Sequence of chain 1.A:
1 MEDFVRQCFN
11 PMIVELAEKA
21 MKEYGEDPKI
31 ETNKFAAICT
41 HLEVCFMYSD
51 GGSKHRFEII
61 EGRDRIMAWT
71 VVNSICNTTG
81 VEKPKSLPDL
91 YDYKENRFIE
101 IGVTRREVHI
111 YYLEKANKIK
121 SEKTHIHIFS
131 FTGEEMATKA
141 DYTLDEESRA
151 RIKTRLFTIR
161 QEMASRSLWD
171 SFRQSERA

Binding-site contacts:
Ligand atom O08 contacts residue GLU100 of chain 1.A at 3.0 Å (salt-bridge).
Ligand atom C04 contacts residue HIS41 of chain 1.A at 3.5 Å.
Ligand atom C35 contacts residue GLU26 of chain 1.A at 3.8 Å.
Ligand atom C37 contacts residue TYR24 of chain 1.A at 3.8 Å (hydrophobic).
Ligand atom O12 contacts residue GLU61 of chain 1.A at 2.8 Å (salt-bridge).
Ligand atom CL contacts residue LYS34 of chain 1.A at 3.9 Å.
Ligand atom C44 contacts residue GLU26 of chain 1.A at 3.5 Å.
Ligand atom C35 contacts residue ALA20 of chain 1.A at 3.7 Å (hydrophobic).
Ligand atom O05 contacts residue HIS41 of chain 1.A at 3.2 Å (h-bond).
Ligand atom C35 contacts residue TYR24 of chain 1.A at 3.8 Å (hydrophobic).
Ligand atom O08 contacts residue ILE101 of chain 1.A at 3.1 Å (h-bond).
Ligand atom C07 contacts residue GLU100 of chain 1.A at 3.7 Å.
Ligand atom C03 contacts residue NA1 of chain 1.H at 4.0 Å.
Ligand atom O05 contacts residue ASP89 of chain 1.A at 2.9 Å (salt-bridge).
Ligand atom C11 contacts residue GLU61 of chain 1.A at 3.4 Å.
Ligand atom O34 contacts residue ILE38 of chain 1.A at 3.6 Å.
Ligand atom N09 contacts residue TYR111 of chain 1.A at 3.9 Å.
Ligand atom C50 contacts residue TYR24 of chain 1.A at 3.5 Å (hydrophobic).
Ligand atom C04 contacts residue GLU61 of chain 1.A at 3.7 Å.
Ligand atom C07 contacts residue LYS115 of chain 1.A at 3.6 Å.
Ligand atom C03 contacts residue MN1 of chain 1.C at 3.4 Å.
Ligand atom C11 contacts residue MN1 of chain 1.C at 3.0 Å.
Ligand atom C07 contacts residue HIS41 of chain 1.A at 3.4 Å.
Ligand atom O05 contacts residue GLU100 of chain 1.A at 3.2 Å (salt-bridge).
Ligand atom O08 contacts residue LYS115 of chain 1.A at 3.4 Å.
Ligand atom C03 contacts residue GLU61 of chain 1.A at 3.8 Å.
Ligand atom O12 contacts residue MN1 of chain 1.C at 2.0 Å.
Ligand atom O08 contacts residue TYR111 of chain 1.A at 4.0 Å.
Ligand atom O05 contacts residue MN1 of chain 1.C at 2.0 Å.
Ligand atom O05 contacts residue MN1 of chain 1.B at 2.2 Å.
Ligand atom C37 contacts residue ALA20 of chain 1.A at 3.6 Å (hydrophobic).
Ligand atom N09 contacts residue LYS115 of chain 1.A at 3.5 Å (salt-bridge).
Ligand atom C42 contacts residue ILE38 of chain 1.A at 4.0 Å (hydrophobic).
Ligand atom O08 contacts residue MN1 of chain 1.B at 2.1 Å.
Ligand atom C07 contacts residue MN1 of chain 1.B at 2.8 Å.
Ligand atom C04 contacts residue MN1 of chain 1.B at 3.0 Å.
Ligand atom O08 contacts residue HIS41 of chain 1.A at 2.8 Å (h-bond).
Ligand atom C04 contacts residue MN1 of chain 1.C at 3.0 Å.
Ligand atom C04 contacts residue GLU100 of chain 1.A at 3.8 Å.
Ligand atom O05 contacts residue GLU61 of chain 1.A at 3.1 Å (salt-bridge).

A protein and the small-molecule ligand that binds it are described below.
Small molecule (SMILES): O=C(NCCc1ccccc1)c1nc([C@@H]2CCCN2C(=O)c2c(Cl)cccc2Cl)[nH]c(=O)c1O